Sequence of chain 1.A:
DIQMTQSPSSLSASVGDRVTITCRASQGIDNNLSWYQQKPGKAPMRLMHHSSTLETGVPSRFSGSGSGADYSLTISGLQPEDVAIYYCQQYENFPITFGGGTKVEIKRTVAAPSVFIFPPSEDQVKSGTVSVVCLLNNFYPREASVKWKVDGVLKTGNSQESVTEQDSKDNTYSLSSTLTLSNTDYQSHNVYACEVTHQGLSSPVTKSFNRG

Sequence of chain 1.B:
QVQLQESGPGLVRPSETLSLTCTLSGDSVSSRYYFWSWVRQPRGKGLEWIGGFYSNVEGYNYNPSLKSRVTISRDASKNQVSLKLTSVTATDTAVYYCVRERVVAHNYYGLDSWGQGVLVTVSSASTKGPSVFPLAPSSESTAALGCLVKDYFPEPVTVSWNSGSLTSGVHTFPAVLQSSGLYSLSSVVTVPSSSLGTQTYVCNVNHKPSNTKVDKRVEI

A protein and the small-molecule ligand that binds it are described below.
Small molecule (SMILES): CC[C@H](C)[C@H](NC(=O)CNC(=O)[C@@H](NC(=O)[C@H](C)N)C(C)C)C(=O)NCC(=O)N[C@@H](C)C(=O)N[C@H](C(=O)N[C@H](C=O)Cc1ccccc1)C(C)C

Binding-site contacts:
Ligand atom CD1 contacts residue TYR91 of chain 1.A at 3.9 Å (hydrophobic).
Ligand atom C contacts residue TYR91 of chain 1.A at 3.7 Å (hydrophobic).
Ligand atom CG2 contacts residue PHE94 of chain 1.A at 3.6 Å (hydrophobic).
Ligand atom N contacts residue PHE35 of chain 1.B at 3.8 Å.
Ligand atom C contacts residue TYR54 of chain 1.B at 3.8 Å (hydrophobic).
Ligand atom CA contacts residue TYR54 of chain 1.B at 3.8 Å (hydrophobic).
Ligand atom CB contacts residue TYR54 of chain 1.B at 3.8 Å (hydrophobic).
Ligand atom O contacts residue VAL104 of chain 1.B at 3.1 Å (h-bond).
Ligand atom CB contacts residue TYR54 of chain 1.B at 3.5 Å (hydrophobic).
Ligand atom CB contacts residue ASN32 of chain 1.A at 3.5 Å.
Ligand atom CB contacts residue ARG102 of chain 1.B at 3.3 Å.
Ligand atom CE1 contacts residue VAL57 of chain 1.B at 3.8 Å (hydrophobic).
Ligand atom CG2 contacts residue GLU101 of chain 1.B at 3.6 Å.
Ligand atom N contacts residue TYR91 of chain 1.A at 2.9 Å (h-bond).
Ligand atom N contacts residue TYR91 of chain 1.A at 3.9 Å.
Ligand atom CG2 contacts residue ASN93 of chain 1.A at 3.7 Å.
Ligand atom CA contacts residue TYR91 of chain 1.A at 3.8 Å (hydrophobic).
Ligand atom CA contacts residue GLU92 of chain 1.A at 3.8 Å.
Ligand atom CA contacts residue TYR91 of chain 1.A at 3.6 Å (hydrophobic).
Ligand atom CG2 contacts residue ARG46 of chain 1.A at 3.8 Å.
Ligand atom CG2 contacts residue ILE96 of chain 1.A at 3.8 Å (hydrophobic).
Ligand atom O contacts residue VAL103 of chain 1.B at 3.5 Å.
Ligand atom N contacts residue HIS106 of chain 1.B at 3.4 Å (h-bond).
Ligand atom CZ contacts residue TYR54 of chain 1.B at 3.8 Å (hydrophobic).
Ligand atom CD2 contacts residue TYR33 of chain 1.B at 3.9 Å (hydrophobic).
Ligand atom CB contacts residue PHE94 of chain 1.A at 3.8 Å (hydrophobic).
Ligand atom O contacts residue TYR91 of chain 1.A at 3.4 Å.
Ligand atom CA contacts residue PHE35 of chain 1.B at 3.4 Å (hydrophobic).
Ligand atom O contacts residue VAL103 of chain 1.B at 3.3 Å.
Ligand atom O contacts residue HIS106 of chain 1.B at 3.4 Å (h-bond).
Ligand atom CA contacts residue TYR54 of chain 1.B at 3.8 Å (hydrophobic).
Ligand atom O contacts residue TYR54 of chain 1.B at 3.5 Å.
Ligand atom C contacts residue PHE35 of chain 1.B at 3.8 Å (hydrophobic).
Ligand atom CG2 contacts residue ARG102 of chain 1.B at 3.4 Å.
Ligand atom CD1 contacts residue HIS49 of chain 1.A at 3.6 Å.
Ligand atom CB contacts residue TYR91 of chain 1.A at 3.7 Å (hydrophobic).
Ligand atom N contacts residue TYR54 of chain 1.B at 2.9 Å (h-bond).
Ligand atom CA contacts residue ARG102 of chain 1.B at 3.7 Å.
Ligand atom CG2 contacts residue TYR91 of chain 1.A at 3.5 Å (hydrophobic).
Ligand atom CD1 contacts residue ARG46 of chain 1.A at 3.7 Å.